Binding-site contacts:
Ligand atom C3 contacts residue TRP374 of chain 42.A at 4.3 Å (hydrophobic).
Ligand atom C8 contacts residue C151 of chain 42.D at 3.7 Å.
Ligand atom C12 contacts residue C151 of chain 42.D at 3.4 Å.
Ligand atom S1 contacts residue LYS215 of chain 42.A at 4.1 Å.
Ligand atom C11 contacts residue C151 of chain 42.D at 3.5 Å.
Ligand atom S1 contacts residue ARG224 of chain 42.A at 4.3 Å.
Ligand atom C13 contacts residue C151 of chain 42.D at 4.5 Å.
Ligand atom O2S contacts residue GLY222 of chain 42.A at 3.3 Å (h-bond).
Ligand atom O3S contacts residue PHE223 of chain 42.A at 3.9 Å.
Ligand atom C16 contacts residue ASP229 of chain 42.A at 4.3 Å.
Ligand atom O1S contacts residue PHE223 of chain 42.A at 4.5 Å.
Ligand atom O1S contacts residue GLY222 of chain 42.A at 2.3 Å (h-bond).
Ligand atom O3S contacts residue TRP374 of chain 42.A at 3.3 Å.
Ligand atom C9 contacts residue C151 of chain 42.D at 3.4 Å.
Ligand atom O1S contacts residue TRP374 of chain 42.A at 4.3 Å.
Ligand atom O1S contacts residue LYS215 of chain 42.A at 2.7 Å (salt-bridge).
Ligand atom C7 contacts residue C151 of chain 42.D at 3.4 Å.
Ligand atom S1 contacts residue TRP374 of chain 42.A at 4.0 Å.
Ligand atom C6 contacts residue C151 of chain 42.D at 4.2 Å.
Ligand atom O3S contacts residue GLY222 of chain 42.A at 2.9 Å (h-bond).
Ligand atom C10 contacts residue C151 of chain 42.D at 3.4 Å.
Ligand atom C5 contacts residue C151 of chain 42.D at 4.0 Å.
Ligand atom S1 contacts residue GLY222 of chain 42.A at 3.0 Å (h-bond).
Ligand atom O2S contacts residue ARG224 of chain 42.A at 4.5 Å.
Ligand atom C2 contacts residue TRP374 of chain 42.A at 4.1 Å (hydrophobic).
Ligand atom O3S contacts residue ARG224 of chain 42.A at 2.9 Å (salt-bridge).
Ligand atom C1 contacts residue TRP374 of chain 42.A at 3.6 Å (hydrophobic).

The small molecule below binds the protein below.
Small molecule (SMILES): CCCCCCCCCCCC[N+](C)(C)CCCS(=O)(=O)O

Sequence of chain 42.A:
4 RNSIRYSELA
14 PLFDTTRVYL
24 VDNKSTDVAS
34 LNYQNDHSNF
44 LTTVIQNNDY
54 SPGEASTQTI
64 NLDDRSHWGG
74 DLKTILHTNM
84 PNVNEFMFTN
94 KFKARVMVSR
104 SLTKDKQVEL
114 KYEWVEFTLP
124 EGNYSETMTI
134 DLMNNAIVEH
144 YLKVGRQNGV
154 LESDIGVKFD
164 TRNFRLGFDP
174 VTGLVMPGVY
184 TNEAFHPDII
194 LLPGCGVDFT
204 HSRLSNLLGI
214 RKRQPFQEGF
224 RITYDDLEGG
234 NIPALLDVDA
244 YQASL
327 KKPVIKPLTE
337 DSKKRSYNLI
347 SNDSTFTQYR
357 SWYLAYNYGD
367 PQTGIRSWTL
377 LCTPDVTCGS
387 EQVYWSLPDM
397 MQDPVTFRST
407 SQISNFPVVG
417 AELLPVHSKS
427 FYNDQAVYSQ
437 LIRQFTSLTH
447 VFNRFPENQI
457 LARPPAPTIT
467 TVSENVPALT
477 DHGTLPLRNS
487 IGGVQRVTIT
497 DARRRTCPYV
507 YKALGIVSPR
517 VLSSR